Sequence of chain 3.D:
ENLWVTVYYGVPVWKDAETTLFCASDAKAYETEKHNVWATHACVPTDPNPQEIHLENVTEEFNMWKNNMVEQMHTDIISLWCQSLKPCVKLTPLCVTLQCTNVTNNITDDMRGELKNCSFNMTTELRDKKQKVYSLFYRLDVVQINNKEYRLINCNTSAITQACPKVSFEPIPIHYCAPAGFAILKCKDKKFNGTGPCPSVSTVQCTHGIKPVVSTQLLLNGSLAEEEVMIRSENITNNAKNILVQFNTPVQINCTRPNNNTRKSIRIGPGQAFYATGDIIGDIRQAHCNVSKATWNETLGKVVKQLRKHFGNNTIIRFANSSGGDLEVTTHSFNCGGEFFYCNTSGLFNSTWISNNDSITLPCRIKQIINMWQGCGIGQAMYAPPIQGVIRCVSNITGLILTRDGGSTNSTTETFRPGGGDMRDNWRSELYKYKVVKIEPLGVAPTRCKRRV

Binding-site contacts:
Ligand atom O7 contacts residue THR102 of chain 3.D at 4.1 Å.
Ligand atom C8 contacts residue THR102 of chain 3.D at 4.3 Å.
Ligand atom C5 contacts residue ASN103 of chain 3.D at 3.7 Å.
Ligand atom N2 contacts residue LYS159 of chain 3.D at 4.5 Å.
Ligand atom C2 contacts residue ASN103 of chain 3.D at 2.4 Å.
Ligand atom C6 contacts residue ASP110 of chain 3.D at 3.8 Å.
Ligand atom O5 contacts residue ASN103 of chain 3.D at 2.3 Å (h-bond).
Ligand atom C8 contacts residue LYS159 of chain 3.D at 4.1 Å.
Ligand atom O6 contacts residue THR109 of chain 3.D at 4.5 Å.
Ligand atom N2 contacts residue ASN103 of chain 3.D at 2.9 Å (h-bond).
Ligand atom C4 contacts residue ASN103 of chain 3.D at 4.2 Å.
Ligand atom C6 contacts residue MET112 of chain 3.D at 4.2 Å (hydrophobic).
Ligand atom O4 contacts residue ASP110 of chain 3.D at 4.5 Å.
Ligand atom O6 contacts residue ASP110 of chain 3.D at 4.0 Å.
Ligand atom C3 contacts residue ASN103 of chain 3.D at 3.8 Å.
Ligand atom C7 contacts residue ASN103 of chain 3.D at 3.2 Å.
Ligand atom O6 contacts residue MET112 of chain 3.D at 4.4 Å.
Ligand atom C1 contacts residue ASN103 of chain 3.D at 1.4 Å.
Ligand atom O7 contacts residue ASN103 of chain 3.D at 3.0 Å (h-bond).
Ligand atom C8 contacts residue ASN103 of chain 3.D at 4.2 Å.

The small molecule below binds the protein below.
Small molecule (SMILES): CC(=O)N[C@@H]1[C@@H](O)[C@H](O)[C@@H](CO)O[C@H]1O